This small molecule binds to this protein.
Small molecule (SMILES): CC(=O)N1C[C@@H]2C[C@H]3c4c[nH]cc4C(=O)[C@]2(C1)N3C

Binding-site contacts:
Ligand atom O11 contacts residue VAL35 of chain 1.A at 3.9 Å.
Ligand atom C04 contacts residue EDO1 of chain 1.H at 3.9 Å.
Ligand atom N07 contacts residue ILE96 of chain 1.A at 3.8 Å.
Ligand atom C18 contacts residue VAL35 of chain 1.A at 4.0 Å (hydrophobic).
Ligand atom O19 contacts residue ASN86 of chain 1.A at 2.9 Å (h-bond).
Ligand atom N14 contacts residue GLU39 of chain 1.A at 4.2 Å.
Ligand atom O19 contacts residue ILE96 of chain 1.A at 3.9 Å.
Ligand atom C17 contacts residue ILE96 of chain 1.A at 3.5 Å (hydrophobic).
Ligand atom C08 contacts residue VAL35 of chain 1.A at 4.0 Å (hydrophobic).
Ligand atom N07 contacts residue VAL35 of chain 1.A at 4.1 Å.
Ligand atom C17 contacts residue VAL35 of chain 1.A at 4.1 Å (hydrophobic).
Ligand atom N07 contacts residue ASN86 of chain 1.A at 4.2 Å.
Ligand atom C01 contacts residue VAL30 of chain 1.A at 4.3 Å (hydrophobic).
Ligand atom C06 contacts residue TYR85 of chain 1.A at 3.7 Å (hydrophobic).
Ligand atom C17 contacts residue ASN86 of chain 1.A at 3.7 Å.
Ligand atom N02 contacts residue EDO1 of chain 1.H at 2.9 Å (h-bond).
Ligand atom O11 contacts residue VAL40 of chain 1.A at 4.2 Å.
Ligand atom C08 contacts residue ILE96 of chain 1.A at 4.2 Å (hydrophobic).
Ligand atom O19 contacts residue TYR85 of chain 1.A at 4.2 Å.
Ligand atom C13 contacts residue VAL40 of chain 1.A at 3.6 Å (hydrophobic).
Ligand atom N14 contacts residue VAL40 of chain 1.A at 4.0 Å.
Ligand atom C09 contacts residue EDO1 of chain 1.H at 4.1 Å.
Ligand atom C06 contacts residue EDO1 of chain 1.H at 3.9 Å.
Ligand atom C01 contacts residue EDO1 of chain 1.H at 3.1 Å.
Ligand atom C06 contacts residue ASN86 of chain 1.A at 3.5 Å.
Ligand atom O19 contacts residue ALA82 of chain 1.A at 4.1 Å.
Ligand atom C05 contacts residue EDO1 of chain 1.H at 4.2 Å.
Ligand atom C18 contacts residue ILE96 of chain 1.A at 3.7 Å (hydrophobic).
Ligand atom C08 contacts residue VAL30 of chain 1.A at 3.9 Å (hydrophobic).
Ligand atom C04 contacts residue VAL40 of chain 1.A at 4.3 Å (hydrophobic).
Ligand atom C13 contacts residue GLU39 of chain 1.A at 3.5 Å.
Ligand atom C03 contacts residue EDO1 of chain 1.H at 3.6 Å.
Ligand atom C12 contacts residue VAL40 of chain 1.A at 3.6 Å (hydrophobic).
Ligand atom O19 contacts residue TYR43 of chain 1.A at 4.0 Å.
Ligand atom C10 contacts residue VAL40 of chain 1.A at 3.9 Å (hydrophobic).
Ligand atom N07 contacts residue EDO1 of chain 1.H at 4.3 Å.
Ligand atom C18 contacts residue VAL30 of chain 1.A at 4.2 Å (hydrophobic).
Ligand atom C05 contacts residue VAL40 of chain 1.A at 4.2 Å (hydrophobic).
Ligand atom C16 contacts residue VAL40 of chain 1.A at 4.0 Å (hydrophobic).
Ligand atom C15 contacts residue VAL40 of chain 1.A at 4.3 Å (hydrophobic).

Sequence of chain 1.A:
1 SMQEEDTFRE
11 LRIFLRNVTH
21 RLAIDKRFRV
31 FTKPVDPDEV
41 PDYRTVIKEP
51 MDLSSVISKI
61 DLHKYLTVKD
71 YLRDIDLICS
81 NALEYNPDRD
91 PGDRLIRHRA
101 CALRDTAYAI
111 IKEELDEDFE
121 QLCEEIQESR